Sequence of chain 2.A:
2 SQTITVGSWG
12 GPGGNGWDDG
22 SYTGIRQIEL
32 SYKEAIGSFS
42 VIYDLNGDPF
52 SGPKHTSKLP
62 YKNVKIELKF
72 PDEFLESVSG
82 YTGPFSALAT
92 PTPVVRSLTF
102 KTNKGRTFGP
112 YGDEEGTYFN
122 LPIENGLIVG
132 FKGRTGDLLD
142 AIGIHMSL

Binding-site contacts:
Ligand atom C3 contacts residue GLY15 of chain 3.A at 3.9 Å.
Ligand atom C6 contacts residue LEU139 of chain 3.A at 3.5 Å (hydrophobic).
Ligand atom O3 contacts residue THR91 of chain 3.A at 3.6 Å.
Ligand atom O6 contacts residue GLY137 of chain 3.A at 3.1 Å.
Ligand atom O2 contacts residue ASP138 of chain 3.A at 3.9 Å.
Ligand atom O1 contacts residue ASP138 of chain 3.A at 3.4 Å (salt-bridge).
Ligand atom O4 contacts residue THR91 of chain 3.A at 3.5 Å (h-bond).
Ligand atom O6 contacts residue ASP141 of chain 3.A at 2.5 Å (salt-bridge).
Ligand atom C3 contacts residue ASP138 of chain 3.A at 3.8 Å.
Ligand atom C6 contacts residue LEU89 of chain 3.A at 3.8 Å (hydrophobic).
Ligand atom C1 contacts residue ASP138 of chain 3.A at 3.4 Å.
Ligand atom O2 contacts residue LEU89 of chain 3.A at 3.8 Å.
Ligand atom O2 contacts residue GLY15 of chain 3.A at 3.7 Å.
Ligand atom C3 contacts residue THR91 of chain 3.A at 3.8 Å.
Ligand atom C5 contacts residue ASP138 of chain 3.A at 3.9 Å.
Ligand atom O1 contacts residue LEU89 of chain 3.A at 3.8 Å.
Ligand atom O5 contacts residue ASP138 of chain 3.A at 3.1 Å (salt-bridge).
Ligand atom O2 contacts residue GLY137 of chain 3.A at 3.1 Å.
Ligand atom C1 contacts residue ALA90 of chain 3.A at 3.4 Å (hydrophobic).
Ligand atom C4 contacts residue GLY15 of chain 3.A at 3.7 Å.
Ligand atom O4 contacts residue ASP141 of chain 3.A at 2.7 Å (salt-bridge).
Ligand atom C5 contacts residue THR91 of chain 3.A at 3.8 Å.
Ligand atom C6 contacts residue ASP138 of chain 3.A at 3.6 Å.
Ligand atom O3 contacts residue GLY15 of chain 3.A at 3.1 Å (h-bond).
Ligand atom O6 contacts residue ASP138 of chain 3.A at 2.4 Å (salt-bridge).
Ligand atom O6 contacts residue LEU139 of chain 3.A at 2.9 Å (h-bond).
Ligand atom O5 contacts residue ALA90 of chain 3.A at 3.1 Å.
Ligand atom C2 contacts residue ALA90 of chain 3.A at 3.7 Å (hydrophobic).
Ligand atom C4 contacts residue ASP141 of chain 3.A at 3.4 Å.
Ligand atom O4 contacts residue THR93 of chain 3.A at 3.2 Å (h-bond).
Ligand atom O2 contacts residue ALA90 of chain 3.A at 2.9 Å (h-bond).
Ligand atom O6 contacts residue ALA90 of chain 3.A at 3.4 Å (h-bond).
Ligand atom C4 contacts residue THR91 of chain 3.A at 4.0 Å.
Ligand atom O4 contacts residue GLY15 of chain 3.A at 3.8 Å.
Ligand atom C2 contacts residue LEU89 of chain 3.A at 3.4 Å (hydrophobic).
Ligand atom C1 contacts residue LEU89 of chain 3.A at 3.7 Å (hydrophobic).
Ligand atom O5 contacts residue GLY137 of chain 3.A at 3.9 Å.
Ligand atom C6 contacts residue ASP141 of chain 3.A at 2.9 Å.
Ligand atom O2 contacts residue THR91 of chain 3.A at 2.8 Å (h-bond).
Ligand atom C5 contacts residue ASP141 of chain 3.A at 3.7 Å.

A small-molecule ligand and the protein it binds are described below.
Small molecule (SMILES): OC[C@H]1O[C@H](O[C@@H]2[C@H](O)[C@@H](OC[C@H]3O[C@H](O)[C@@H](O)[C@@H](O[C@H]4O[C@H](CO)[C@@H](O)[C@H](O)[C@@H]4O)[C@@H]3O)O[C@H](CO)[C@H]2O)[C@@H](O)[C@@H](O)[C@@H]1O

Sequence of chain 3.A:
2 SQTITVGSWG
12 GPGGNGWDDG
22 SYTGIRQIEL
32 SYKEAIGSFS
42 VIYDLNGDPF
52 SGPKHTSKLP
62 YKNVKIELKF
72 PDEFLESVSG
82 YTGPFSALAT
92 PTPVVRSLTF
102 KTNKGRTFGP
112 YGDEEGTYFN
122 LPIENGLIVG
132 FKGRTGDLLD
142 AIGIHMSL